Sequence of chain 1.A:
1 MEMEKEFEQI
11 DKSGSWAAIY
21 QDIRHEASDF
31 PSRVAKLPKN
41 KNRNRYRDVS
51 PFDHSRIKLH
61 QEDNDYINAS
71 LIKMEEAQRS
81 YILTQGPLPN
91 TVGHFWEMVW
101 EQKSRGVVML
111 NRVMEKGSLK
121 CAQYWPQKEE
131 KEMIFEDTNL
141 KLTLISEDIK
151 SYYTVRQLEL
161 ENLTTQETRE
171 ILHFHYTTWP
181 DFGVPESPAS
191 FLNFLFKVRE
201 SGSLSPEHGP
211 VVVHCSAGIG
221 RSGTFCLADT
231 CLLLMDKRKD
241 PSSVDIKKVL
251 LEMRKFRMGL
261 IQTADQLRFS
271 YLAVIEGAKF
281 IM

Binding-site contacts:
Ligand atom C01 contacts residue HIS175 of chain 1.A at 3.8 Å.
Ligand atom C03 contacts residue HIS175 of chain 1.A at 4.5 Å.
Ligand atom C02 contacts residue HIS175 of chain 1.A at 4.4 Å.
Ligand atom C07 contacts residue VAL113 of chain 1.A at 3.6 Å (hydrophobic).
Ligand atom CL14 contacts residue THR154 of chain 1.A at 4.0 Å.
Ligand atom C13 contacts residue THR177 of chain 1.A at 3.6 Å.
Ligand atom C10 contacts residue ARG112 of chain 1.A at 4.4 Å.
Ligand atom C12 contacts residue THR177 of chain 1.A at 3.8 Å.
Ligand atom C01 contacts residue TRP125 of chain 1.A at 4.0 Å (hydrophobic).
Ligand atom C09 contacts residue THR177 of chain 1.A at 4.0 Å.
Ligand atom C11 contacts residue THR177 of chain 1.A at 4.3 Å.
Ligand atom C02 contacts residue VAL113 of chain 1.A at 4.3 Å (hydrophobic).
Ligand atom CL14 contacts residue THR177 of chain 1.A at 3.5 Å.
Ligand atom C09 contacts residue ARG112 of chain 1.A at 3.6 Å.
Ligand atom C06 contacts residue ARG112 of chain 1.A at 3.2 Å.
Ligand atom C08 contacts residue ARG112 of chain 1.A at 4.2 Å.
Ligand atom C10 contacts residue THR177 of chain 1.A at 4.0 Å.
Ligand atom C07 contacts residue ARG112 of chain 1.A at 3.4 Å.
Ligand atom C08 contacts residue THR177 of chain 1.A at 4.0 Å.
Ligand atom C07 contacts residue HIS175 of chain 1.A at 4.2 Å.
Ligand atom C01 contacts residue VAL113 of chain 1.A at 3.8 Å (hydrophobic).
Ligand atom N05 contacts residue ARG112 of chain 1.A at 4.1 Å.
Ligand atom N15 contacts residue THR178 of chain 1.A at 4.3 Å.

The protein below binds the small molecule below.
Small molecule (SMILES): CC1CCN(c2ccc(N)cc2Cl)CC1